Sequence of chain 1.A:
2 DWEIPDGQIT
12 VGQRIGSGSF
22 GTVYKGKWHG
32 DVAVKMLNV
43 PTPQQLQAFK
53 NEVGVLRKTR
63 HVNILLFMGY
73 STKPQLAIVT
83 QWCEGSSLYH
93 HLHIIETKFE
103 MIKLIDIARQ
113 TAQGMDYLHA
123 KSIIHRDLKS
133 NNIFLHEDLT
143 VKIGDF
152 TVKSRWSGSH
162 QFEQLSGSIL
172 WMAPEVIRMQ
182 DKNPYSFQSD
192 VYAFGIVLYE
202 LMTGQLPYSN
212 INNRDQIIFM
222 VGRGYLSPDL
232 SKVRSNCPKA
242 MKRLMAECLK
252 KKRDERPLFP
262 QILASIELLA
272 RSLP

This protein binds this small molecule.
Small molecule (SMILES): Cc1ccc(NC(=O)N2CC[C@@H](CC(F)(F)F)C2)cc1-c1cc(N[C@H](C)CO)nc(N2CCOCC2)c1

Binding-site contacts:
Ligand atom C14 contacts residue LEU67 of chain 1.A at 3.8 Å (hydrophobic).
Ligand atom C7 contacts residue VAL24 of chain 1.A at 3.6 Å (hydrophobic).
Ligand atom C4 contacts residue PHE148 of chain 1.A at 3.8 Å (hydrophobic).
Ligand atom C8 contacts residue PHE148 of chain 1.A at 3.8 Å (hydrophobic).
Ligand atom O28 contacts residue ASP147 of chain 1.A at 3.1 Å (salt-bridge).
Ligand atom C23 contacts residue THR82 of chain 1.A at 3.5 Å.
Ligand atom C14 contacts residue GLN83 of chain 1.A at 3.5 Å.
Ligand atom C25 contacts residue ALA34 of chain 1.A at 3.7 Å (hydrophobic).
Ligand atom C25 contacts residue THR82 of chain 1.A at 3.6 Å.
Ligand atom C7 contacts residue PHE148 of chain 1.A at 3.5 Å (hydrophobic).
Ligand atom F37 contacts residue LEU120 of chain 1.A at 3.5 Å.
Ligand atom C30 contacts residue GLU54 of chain 1.A at 3.5 Å.
Ligand atom C15 contacts residue CYS85 of chain 1.A at 3.4 Å (hydrophobic).
Ligand atom C11 contacts residue PHE148 of chain 1.A at 3.6 Å (hydrophobic).
Ligand atom O16 contacts residue TRP84 of chain 1.A at 3.8 Å.
Ligand atom N29 contacts residue ASP147 of chain 1.A at 3.5 Å.
Ligand atom C34 contacts residue ASP147 of chain 1.A at 3.5 Å.
Ligand atom C23 contacts residue LYS36 of chain 1.A at 3.6 Å.
Ligand atom F38 contacts residue VAL57 of chain 1.A at 3.6 Å.
Ligand atom C34 contacts residue GLY146 of chain 1.A at 3.8 Å.
Ligand atom O28 contacts residue GLY146 of chain 1.A at 3.6 Å.
Ligand atom C24 contacts residue LYS36 of chain 1.A at 3.8 Å.
Ligand atom C20 contacts residue ASP147 of chain 1.A at 3.4 Å.
Ligand atom C21 contacts residue GLU54 of chain 1.A at 3.6 Å.
Ligand atom N12 contacts residue PHE148 of chain 1.A at 3.5 Å.
Ligand atom N26 contacts residue GLU54 of chain 1.A at 3.1 Å (salt-bridge).
Ligand atom O28 contacts residue LEU67 of chain 1.A at 3.6 Å.
Ligand atom O16 contacts residue CYS85 of chain 1.A at 2.8 Å (h-bond).
Ligand atom N26 contacts residue ASP147 of chain 1.A at 3.8 Å.
Ligand atom C15 contacts residue GLN83 of chain 1.A at 3.6 Å.
Ligand atom F38 contacts residue LEU120 of chain 1.A at 3.3 Å.
Ligand atom C17 contacts residue CYS85 of chain 1.A at 3.7 Å (hydrophobic).
Ligand atom C25 contacts residue LYS36 of chain 1.A at 3.5 Å.
Ligand atom C27 contacts residue ASP147 of chain 1.A at 3.6 Å.
Ligand atom F37 contacts residue HIS127 of chain 1.A at 3.2 Å.
Ligand atom C17 contacts residue TRP84 of chain 1.A at 3.7 Å (hydrophobic).
Ligand atom C22 contacts residue GLU54 of chain 1.A at 3.5 Å.
Ligand atom C8 contacts residue VAL24 of chain 1.A at 3.7 Å (hydrophobic).
Ligand atom C18 contacts residue TRP84 of chain 1.A at 3.5 Å (hydrophobic).
Ligand atom N6 contacts residue PHE148 of chain 1.A at 3.7 Å.